Sequence of chain 1.B:
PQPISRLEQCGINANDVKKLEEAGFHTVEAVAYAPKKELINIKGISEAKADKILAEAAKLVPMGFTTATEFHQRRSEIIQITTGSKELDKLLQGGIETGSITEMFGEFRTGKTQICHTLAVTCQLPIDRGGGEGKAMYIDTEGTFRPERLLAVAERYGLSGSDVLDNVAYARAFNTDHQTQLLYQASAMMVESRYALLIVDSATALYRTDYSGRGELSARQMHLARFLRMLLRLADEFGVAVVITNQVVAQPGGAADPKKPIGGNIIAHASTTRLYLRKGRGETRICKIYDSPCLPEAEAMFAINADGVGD

Sequence of chain 1.A:
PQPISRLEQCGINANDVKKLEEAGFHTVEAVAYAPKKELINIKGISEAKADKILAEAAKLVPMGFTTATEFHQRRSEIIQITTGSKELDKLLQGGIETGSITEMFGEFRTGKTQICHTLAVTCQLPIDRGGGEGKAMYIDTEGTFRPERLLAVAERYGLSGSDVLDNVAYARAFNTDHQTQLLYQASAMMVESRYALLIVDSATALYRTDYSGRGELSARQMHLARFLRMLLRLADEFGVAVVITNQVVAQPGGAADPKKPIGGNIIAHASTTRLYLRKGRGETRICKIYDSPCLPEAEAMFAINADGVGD

This small molecule binds to this protein.
Small molecule (SMILES): Cc1cn([C@H]2C[C@H](O[P](=O)(O)OC[C@H]3O[C@@H](n4cc(C)c(=O)[nH]c4=O)C[C@@H]3O[P](=O)(O)OC[C@H]3O[C@@H](n4cc(C)c(=O)[nH]c4=O)C[C@@H]3O[P](=O)(O)OC[C@H]3O[C@@H](n4cc(C)c(=O)[nH]c4=O)C[C@@H]3O[P](=O)(O)OC[C@H]3O[C@@H](n4cc(C)c(=O)[nH]c4=O)C[C@@H]3O[P](=O)(O)OC[C@H]3O[C@@H](n4cc(C)c(=O)[nH]c4=O)C[C@@H]3O[P](=O)(O)OC[C@H]3O[C@@H](n4cc(C)c(=O)[nH]c4=O)C[C@@H]3O)[C@@H](CO[P](=O)(O)O[C@H]3C[C@H](n4cc(C)c(=O)[nH]c4=O)O[C@@H]3CO[P](=O)(O)O[C@H]3C[C@H](n4cc(C)c(=O)[nH]c4=O)O[C@@H]3COP(=O)=O)O2)c(=O)[nH]c1=O

Binding-site contacts:
Ligand atom N3 contacts residue DA3 of chain 1.E at 2.8 Å (h-bond).
Ligand atom C5' contacts residue ARG241 of chain 1.A at 3.4 Å.
Ligand atom OP2 contacts residue ARG229 of chain 1.C at 2.9 Å (salt-bridge).
Ligand atom N3 contacts residue DA9 of chain 1.E at 2.9 Å (h-bond).
Ligand atom O4 contacts residue DA4 of chain 1.E at 3.3 Å (h-bond).
Ligand atom O2 contacts residue SER239 of chain 1.B at 3.4 Å.
Ligand atom OP2 contacts residue VAL270 of chain 1.B at 3.5 Å.
Ligand atom C7 contacts residue ALA271 of chain 1.C at 3.3 Å (hydrophobic).
Ligand atom OP1 contacts residue GLY288 of chain 1.B at 3.1 Å (h-bond).
Ligand atom O4 contacts residue DA7 of chain 1.E at 3.4 Å (h-bond).
Ligand atom OP2 contacts residue ALA271 of chain 1.B at 2.9 Å (h-bond).
Ligand atom OP2 contacts residue ARG229 of chain 1.B at 3.0 Å (salt-bridge).
Ligand atom N3 contacts residue DA4 of chain 1.E at 2.9 Å (h-bond).
Ligand atom OP2 contacts residue ASN290 of chain 1.A at 3.3 Å (h-bond).
Ligand atom C4 contacts residue PRO273 of chain 1.A at 3.5 Å (hydrophobic).
Ligand atom OP1 contacts residue GLY288 of chain 1.C at 2.8 Å (h-bond).
Ligand atom O4 contacts residue DA3 of chain 1.E at 2.8 Å (h-bond).
Ligand atom C7 contacts residue ALA271 of chain 1.B at 3.4 Å (hydrophobic).
Ligand atom N3 contacts residue DA8 of chain 1.E at 3.4 Å (h-bond).
Ligand atom C5' contacts residue ARG241 of chain 1.B at 3.4 Å.
Ligand atom C4 contacts residue DA6 of chain 1.E at 3.3 Å.
Ligand atom OP1 contacts residue ASN290 of chain 1.C at 3.1 Å (h-bond).
Ligand atom O4 contacts residue DA5 of chain 1.E at 3.1 Å (h-bond).
Ligand atom OP2 contacts residue ALA271 of chain 1.A at 2.8 Å (h-bond).
Ligand atom N3 contacts residue DA6 of chain 1.E at 2.7 Å (h-bond).
Ligand atom O4 contacts residue DA9 of chain 1.E at 2.9 Å (h-bond).
Ligand atom N3 contacts residue DA7 of chain 1.E at 3.3 Å (h-bond).
Ligand atom OP1 contacts residue GLY289 of chain 1.C at 3.2 Å (h-bond).
Ligand atom N3 contacts residue PRO273 of chain 1.B at 3.5 Å.
Ligand atom OP2 contacts residue ARG229 of chain 1.A at 3.0 Å (salt-bridge).
Ligand atom N3 contacts residue DA5 of chain 1.E at 3.0 Å (h-bond).
Ligand atom OP1 contacts residue GLY288 of chain 1.A at 3.0 Å (h-bond).
Ligand atom C7 contacts residue ALA271 of chain 1.A at 3.3 Å (hydrophobic).
Ligand atom O4 contacts residue DA6 of chain 1.E at 3.0 Å (h-bond).
Ligand atom C4 contacts residue DA2 of chain 1.E at 3.4 Å.
Ligand atom OP1 contacts residue ASN290 of chain 1.B at 2.8 Å (h-bond).
Ligand atom O4' contacts residue LEU238 of chain 1.C at 3.3 Å.
Ligand atom C4 contacts residue DA9 of chain 1.E at 3.3 Å.
Ligand atom O4 contacts residue DA2 of chain 1.E at 3.0 Å (h-bond).
Ligand atom N3 contacts residue DA2 of chain 1.E at 3.0 Å (h-bond).

Sequence of chain 1.C:
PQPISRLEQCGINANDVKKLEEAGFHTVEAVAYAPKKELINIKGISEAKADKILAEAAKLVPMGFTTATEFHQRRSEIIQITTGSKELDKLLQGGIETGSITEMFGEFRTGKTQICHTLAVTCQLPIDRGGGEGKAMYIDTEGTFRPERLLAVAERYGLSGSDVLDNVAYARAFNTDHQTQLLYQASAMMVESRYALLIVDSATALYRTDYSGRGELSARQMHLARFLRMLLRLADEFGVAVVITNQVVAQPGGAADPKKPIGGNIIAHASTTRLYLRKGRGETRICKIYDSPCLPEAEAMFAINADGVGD